Sequence of chain 1.B:
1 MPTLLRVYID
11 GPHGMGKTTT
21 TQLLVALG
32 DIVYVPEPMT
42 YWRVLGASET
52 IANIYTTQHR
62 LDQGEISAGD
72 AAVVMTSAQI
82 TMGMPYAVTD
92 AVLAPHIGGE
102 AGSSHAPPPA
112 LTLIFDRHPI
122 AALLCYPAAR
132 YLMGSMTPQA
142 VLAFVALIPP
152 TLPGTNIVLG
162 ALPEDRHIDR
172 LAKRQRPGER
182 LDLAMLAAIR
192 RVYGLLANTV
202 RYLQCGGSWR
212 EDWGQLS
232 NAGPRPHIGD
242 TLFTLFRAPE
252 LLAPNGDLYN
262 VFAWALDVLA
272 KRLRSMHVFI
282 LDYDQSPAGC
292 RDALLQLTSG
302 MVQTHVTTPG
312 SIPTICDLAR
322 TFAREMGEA

Binding-site contacts:
Ligand atom C3' contacts residue GLU180 of chain 1.B at 3.6 Å.
Ligand atom N1 contacts residue ILE55 of chain 1.B at 3.7 Å.
Ligand atom C8 contacts residue TYR127 of chain 1.B at 3.9 Å (hydrophobic).
Ligand atom N2 contacts residue GLN80 of chain 1.B at 3.0 Å (h-bond).
Ligand atom O4' contacts residue GLU38 of chain 1.B at 3.4 Å (salt-bridge).
Ligand atom O3' contacts residue HIS13 of chain 1.B at 3.0 Å (h-bond).
Ligand atom C8 contacts residue TYR56 of chain 1.B at 2.9 Å (hydrophobic).
Ligand atom N7 contacts residue TYR56 of chain 1.B at 3.2 Å (h-bond).
Ligand atom N7 contacts residue ARG131 of chain 1.B at 3.8 Å.
Ligand atom O6 contacts residue GLN80 of chain 1.B at 3.3 Å (h-bond).
Ligand atom C6 contacts residue GLN80 of chain 1.B at 3.6 Å.
Ligand atom C2 contacts residue GLN80 of chain 1.B at 3.4 Å.
Ligand atom C6 contacts residue ARG131 of chain 1.B at 4.0 Å.
Ligand atom O6 contacts residue ARG131 of chain 1.B at 2.8 Å (salt-bridge).
Ligand atom C3' contacts residue ARG177 of chain 1.B at 3.3 Å.
Ligand atom O4' contacts residue ARG118 of chain 1.B at 3.4 Å (salt-bridge).
Ligand atom N9 contacts residue TYR127 of chain 1.B at 3.9 Å.
Ligand atom C4 contacts residue TYR127 of chain 1.B at 3.7 Å (hydrophobic).
Ligand atom N1 contacts residue TYR127 of chain 1.B at 3.8 Å.
Ligand atom C2 contacts residue TYR127 of chain 1.B at 3.8 Å (hydrophobic).
Ligand atom C1' contacts residue ARG118 of chain 1.B at 4.0 Å.
Ligand atom N1 contacts residue GLN80 of chain 1.B at 3.0 Å (h-bond).
Ligand atom C4' contacts residue TRP43 of chain 1.B at 3.6 Å (hydrophobic).
Ligand atom O1' contacts residue HIS13 of chain 1.B at 4.0 Å.
Ligand atom C3' contacts residue TYR56 of chain 1.B at 3.9 Å (hydrophobic).
Ligand atom O3' contacts residue GLU180 of chain 1.B at 3.1 Å (salt-bridge).
Ligand atom N7 contacts residue TYR127 of chain 1.B at 4.0 Å.
Ligand atom O4' contacts residue ARG177 of chain 1.B at 3.8 Å.
Ligand atom C4' contacts residue ARG177 of chain 1.B at 2.9 Å.
Ligand atom C6 contacts residue ILE55 of chain 1.B at 3.6 Å (hydrophobic).
Ligand atom N3 contacts residue TYR127 of chain 1.B at 3.9 Å.
Ligand atom C5 contacts residue TYR127 of chain 1.B at 3.6 Å (hydrophobic).
Ligand atom O3' contacts residue TYR56 of chain 1.B at 2.5 Å (h-bond).
Ligand atom N3 contacts residue MET83 of chain 1.B at 3.3 Å.
Ligand atom O4' contacts residue TRP43 of chain 1.B at 3.2 Å.
Ligand atom C6 contacts residue TYR127 of chain 1.B at 3.9 Å (hydrophobic).
Ligand atom N2 contacts residue MET83 of chain 1.B at 3.4 Å.
Ligand atom C4' contacts residue GLU38 of chain 1.B at 4.0 Å.
Ligand atom O6 contacts residue ILE55 of chain 1.B at 3.0 Å.
Ligand atom C2 contacts residue MET83 of chain 1.B at 3.7 Å (hydrophobic).

This protein binds this small molecule.
Small molecule (SMILES): Nc1nc2c(ncn2COC(CO)CO)c(=O)[nH]1